This protein binds this small molecule.
Small molecule (SMILES): Cc1cn([C@H]2C[C@H](O[P](=O)(O)OC[C@H]3O[C@@H](n4cnc5c(N)ncnc54)C[C@@H]3O[P](=O)(O)OC[C@H]3O[C@@H](n4ccc(N)nc4=O)C[C@@H]3O)[C@@H](CO[P](=O)(O)O[C@H]3C[C@H](n4cc(C)c(=O)[nH]c4=O)O[C@@H]3CO[P](=O)(O)O[C@H]3C[C@H](n4cnc5c(=O)nc(N)[nH]c54)O[C@@H]3CO[P](=O)(O)O[C@H]3C[C@H](n4cnc5c(=O)nc(N)[nH]c54)O[C@@H]3CO[P](=O)(O)O[C@H]3C[C@H](n4cnc5c(N)ncnc54)O[C@@H]3COP(=O)=O)O2)c(=O)[nH]c1=O

Sequence of chain 1.E:
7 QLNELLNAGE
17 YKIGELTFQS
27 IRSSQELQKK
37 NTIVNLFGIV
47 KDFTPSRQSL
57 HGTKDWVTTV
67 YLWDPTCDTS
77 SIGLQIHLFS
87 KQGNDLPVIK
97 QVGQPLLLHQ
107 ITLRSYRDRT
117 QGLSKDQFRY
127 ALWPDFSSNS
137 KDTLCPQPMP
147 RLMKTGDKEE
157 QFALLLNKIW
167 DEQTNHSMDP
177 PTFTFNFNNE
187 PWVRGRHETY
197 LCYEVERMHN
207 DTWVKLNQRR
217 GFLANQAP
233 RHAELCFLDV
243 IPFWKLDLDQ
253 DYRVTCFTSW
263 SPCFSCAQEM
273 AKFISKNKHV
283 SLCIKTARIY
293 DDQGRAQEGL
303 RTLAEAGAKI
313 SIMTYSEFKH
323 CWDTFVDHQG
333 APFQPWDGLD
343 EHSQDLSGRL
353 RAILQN

Binding-site contacts:
Ligand atom N4 contacts residue GLN117 of chain 1.E at 2.9 Å (h-bond).
Ligand atom O6 contacts residue LYS121 of chain 1.E at 3.1 Å (salt-bridge).
Ligand atom O6 contacts residue THR108 of chain 1.E at 2.3 Å (h-bond).
Ligand atom C1' contacts residue HIS57 of chain 1.E at 3.2 Å.
Ligand atom O2 contacts residue LYS60 of chain 1.E at 3.0 Å (salt-bridge).
Ligand atom N3 contacts residue THR59 of chain 1.E at 2.7 Å (h-bond).
Ligand atom C5 contacts residue TYR112 of chain 1.E at 2.9 Å (hydrophobic).
Ligand atom O2 contacts residue GLN81 of chain 1.E at 3.3 Å (h-bond).
Ligand atom N3 contacts residue PHE85 of chain 1.E at 3.0 Å.
Ligand atom OP1 contacts residue LEU56 of chain 1.E at 2.3 Å (h-bond).
Ligand atom C4' contacts residue HIS57 of chain 1.E at 3.0 Å.
Ligand atom N1 contacts residue ASP122 of chain 1.E at 2.8 Å (salt-bridge).
Ligand atom O2 contacts residue GLY58 of chain 1.E at 2.9 Å.
Ligand atom O4' contacts residue GLY58 of chain 1.E at 3.3 Å.
Ligand atom N7 contacts residue LYS121 of chain 1.E at 2.9 Å (salt-bridge).
Ligand atom C2 contacts residue SER120 of chain 1.E at 3.3 Å.
Ligand atom N1 contacts residue TYR112 of chain 1.E at 3.2 Å.
Ligand atom C2 contacts residue THR59 of chain 1.E at 3.0 Å.
Ligand atom N3 contacts residue ASP61 of chain 1.E at 2.5 Å (salt-bridge).
Ligand atom O3' contacts residue HIS57 of chain 1.E at 2.9 Å.
Ligand atom C4 contacts residue TYR112 of chain 1.E at 3.3 Å (hydrophobic).
Ligand atom OP1 contacts residue HIS57 of chain 1.E at 2.5 Å (h-bond).
Ligand atom N3 contacts residue TYR112 of chain 1.E at 3.2 Å.
Ligand atom O2 contacts residue THR59 of chain 1.E at 2.6 Å (h-bond).
Ligand atom C6 contacts residue THR108 of chain 1.E at 3.2 Å.
Ligand atom C6 contacts residue TYR112 of chain 1.E at 2.7 Å (hydrophobic).
Ligand atom C2' contacts residue ARG110 of chain 1.E at 3.0 Å.
Ligand atom C5' contacts residue HIS57 of chain 1.E at 3.1 Å.
Ligand atom N3 contacts residue GLN117 of chain 1.E at 3.0 Å (h-bond).
Ligand atom C6 contacts residue ASP122 of chain 1.E at 3.0 Å.
Ligand atom N1 contacts residue SER120 of chain 1.E at 2.6 Å (h-bond).
Ligand atom O2 contacts residue HIS83 of chain 1.E at 3.0 Å (h-bond).
Ligand atom P contacts residue HIS57 of chain 1.E at 3.1 Å.
Ligand atom C4' contacts residue GLY58 of chain 1.E at 3.3 Å.
Ligand atom O2 contacts residue ASP61 of chain 1.E at 2.7 Å (salt-bridge).
Ligand atom C2 contacts residue TYR112 of chain 1.E at 3.1 Å (hydrophobic).
Ligand atom O6 contacts residue ASP122 of chain 1.E at 2.6 Å (salt-bridge).
Ligand atom N2 contacts residue SER120 of chain 1.E at 3.1 Å (h-bond).
Ligand atom OP2 contacts residue HIS57 of chain 1.E at 2.6 Å (h-bond).
Ligand atom OP1 contacts residue SER55 of chain 1.E at 3.2 Å.